Sequence of chain 1.C:
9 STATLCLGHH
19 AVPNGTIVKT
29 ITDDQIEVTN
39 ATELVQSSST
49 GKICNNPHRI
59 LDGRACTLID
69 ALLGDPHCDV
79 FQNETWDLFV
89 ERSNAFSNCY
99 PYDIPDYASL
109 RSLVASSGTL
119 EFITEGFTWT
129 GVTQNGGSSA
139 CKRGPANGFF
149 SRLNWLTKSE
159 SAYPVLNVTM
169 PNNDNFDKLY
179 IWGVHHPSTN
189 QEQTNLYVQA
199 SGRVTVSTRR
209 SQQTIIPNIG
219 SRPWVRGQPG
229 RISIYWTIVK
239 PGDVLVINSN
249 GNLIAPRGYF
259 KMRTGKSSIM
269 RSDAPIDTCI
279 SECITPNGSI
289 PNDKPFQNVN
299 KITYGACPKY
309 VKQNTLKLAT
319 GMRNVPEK

The small molecule below binds the protein below.
Small molecule (SMILES): CC(=O)N[C@@H]1[C@@H](O)[C@H](O)[C@@H](CO)O[C@H]1O

Binding-site contacts:
Ligand atom C5 contacts residue ASN81 of chain 1.C at 3.7 Å.
Ligand atom C7 contacts residue PHE120 of chain 1.C at 4.1 Å (hydrophobic).
Ligand atom C3 contacts residue ASN81 of chain 1.C at 3.8 Å.
Ligand atom C7 contacts residue ILE121 of chain 1.C at 4.4 Å (hydrophobic).
Ligand atom C4 contacts residue ASN81 of chain 1.C at 4.3 Å.
Ligand atom C1 contacts residue ASN81 of chain 1.C at 1.5 Å.
Ligand atom N2 contacts residue PHE120 of chain 1.C at 4.0 Å.
Ligand atom O5 contacts residue ASN81 of chain 1.C at 2.4 Å (h-bond).
Ligand atom C2 contacts residue ASN81 of chain 1.C at 2.4 Å.
Ligand atom O7 contacts residue ASN81 of chain 1.C at 4.1 Å.
Ligand atom C2 contacts residue PHE120 of chain 1.C at 3.8 Å (hydrophobic).
Ligand atom N2 contacts residue ASN81 of chain 1.C at 2.9 Å (h-bond).
Ligand atom O7 contacts residue ILE121 of chain 1.C at 3.2 Å.
Ligand atom O3 contacts residue PHE120 of chain 1.C at 4.5 Å.
Ligand atom O7 contacts residue PHE120 of chain 1.C at 3.5 Å (h-bond).
Ligand atom C7 contacts residue ASN81 of chain 1.C at 3.7 Å.
Ligand atom O5 contacts residue ARG150 of chain 1.C at 4.4 Å.